Binding-site contacts:
Ligand atom C8 contacts residue THR70 of chain 1.B at 3.3 Å.
Ligand atom N2 contacts residue THR70 of chain 1.B at 4.0 Å.
Ligand atom C3 contacts residue ASN71 of chain 1.B at 3.8 Å.
Ligand atom O5 contacts residue ASN71 of chain 1.B at 2.5 Å (h-bond).
Ligand atom C4 contacts residue ASN71 of chain 1.B at 4.3 Å.
Ligand atom C7 contacts residue ASN71 of chain 1.B at 3.8 Å.
Ligand atom C2 contacts residue ASN71 of chain 1.B at 2.5 Å.
Ligand atom C5 contacts residue ASN71 of chain 1.B at 3.7 Å.
Ligand atom C7 contacts residue THR70 of chain 1.B at 4.2 Å.
Ligand atom C1 contacts residue ASN71 of chain 1.B at 1.4 Å.
Ligand atom O7 contacts residue ASN71 of chain 1.B at 4.3 Å.
Ligand atom N2 contacts residue ASN71 of chain 1.B at 2.8 Å (h-bond).

Sequence of chain 1.B:
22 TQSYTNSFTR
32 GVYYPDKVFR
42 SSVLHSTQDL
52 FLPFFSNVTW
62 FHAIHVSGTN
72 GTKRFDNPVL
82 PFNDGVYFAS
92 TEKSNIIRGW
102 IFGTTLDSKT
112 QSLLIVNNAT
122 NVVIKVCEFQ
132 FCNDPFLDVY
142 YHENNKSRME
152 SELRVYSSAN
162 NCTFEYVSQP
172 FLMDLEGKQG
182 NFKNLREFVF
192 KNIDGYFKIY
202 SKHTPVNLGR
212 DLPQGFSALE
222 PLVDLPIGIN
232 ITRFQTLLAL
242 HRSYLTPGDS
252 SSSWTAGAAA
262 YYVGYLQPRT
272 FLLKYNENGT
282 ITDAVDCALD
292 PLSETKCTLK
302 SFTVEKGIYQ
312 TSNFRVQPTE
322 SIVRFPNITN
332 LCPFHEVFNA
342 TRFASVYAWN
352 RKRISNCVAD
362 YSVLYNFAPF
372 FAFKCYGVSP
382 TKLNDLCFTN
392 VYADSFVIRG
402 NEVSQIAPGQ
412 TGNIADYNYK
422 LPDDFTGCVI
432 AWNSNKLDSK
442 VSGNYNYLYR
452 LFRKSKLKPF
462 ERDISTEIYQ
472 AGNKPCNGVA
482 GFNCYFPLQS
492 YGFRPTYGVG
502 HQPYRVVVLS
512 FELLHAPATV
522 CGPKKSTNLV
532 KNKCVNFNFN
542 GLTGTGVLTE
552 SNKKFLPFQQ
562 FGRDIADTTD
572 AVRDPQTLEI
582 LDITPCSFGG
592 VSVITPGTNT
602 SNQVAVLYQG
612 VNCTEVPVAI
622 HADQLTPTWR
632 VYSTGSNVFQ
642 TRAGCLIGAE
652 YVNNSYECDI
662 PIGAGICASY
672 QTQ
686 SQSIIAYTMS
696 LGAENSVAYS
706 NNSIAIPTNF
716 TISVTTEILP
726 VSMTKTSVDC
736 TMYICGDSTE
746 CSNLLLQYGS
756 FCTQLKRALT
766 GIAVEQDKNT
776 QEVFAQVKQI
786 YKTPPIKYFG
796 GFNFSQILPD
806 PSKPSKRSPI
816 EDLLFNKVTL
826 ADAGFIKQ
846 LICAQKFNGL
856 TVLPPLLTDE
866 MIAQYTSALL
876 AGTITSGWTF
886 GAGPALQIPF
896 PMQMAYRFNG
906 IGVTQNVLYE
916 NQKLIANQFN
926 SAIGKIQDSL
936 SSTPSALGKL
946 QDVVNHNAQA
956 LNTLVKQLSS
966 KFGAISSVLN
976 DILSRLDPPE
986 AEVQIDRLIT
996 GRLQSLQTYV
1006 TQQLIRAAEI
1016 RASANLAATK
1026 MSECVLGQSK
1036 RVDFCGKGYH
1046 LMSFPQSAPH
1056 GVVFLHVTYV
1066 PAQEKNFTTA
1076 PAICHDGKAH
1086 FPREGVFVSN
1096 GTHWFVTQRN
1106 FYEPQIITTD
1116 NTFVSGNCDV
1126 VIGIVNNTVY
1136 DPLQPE

This small molecule binds to this protein.
Small molecule (SMILES): CC(=O)N[C@@H]1[C@@H](O)[C@H](O)[C@@H](CO)O[C@H]1O